Binding-site contacts:
Ligand atom C1 contacts residue THR70 of chain 1.I at 4.0 Å.
Ligand atom O6 contacts residue ASN19 of chain 1.I at 3.6 Å.
Ligand atom C5 contacts residue ASN19 of chain 1.I at 3.4 Å.
Ligand atom C6 contacts residue ASN19 of chain 1.I at 4.3 Å.
Ligand atom O5 contacts residue SER17 of chain 1.I at 3.9 Å.
Ligand atom C2 contacts residue SER17 of chain 1.I at 4.1 Å.
Ligand atom O3 contacts residue ASN19 of chain 1.I at 3.6 Å.
Ligand atom C8 contacts residue SER17 of chain 1.I at 4.3 Å.
Ligand atom N2 contacts residue SER17 of chain 1.I at 3.1 Å (h-bond).
Ligand atom O7 contacts residue GLN16 of chain 1.I at 2.4 Å (h-bond).
Ligand atom O6 contacts residue THR70 of chain 1.I at 3.9 Å.
Ligand atom C2 contacts residue ASN19 of chain 1.I at 2.6 Å.
Ligand atom C4 contacts residue ASN19 of chain 1.I at 3.3 Å.
Ligand atom C6 contacts residue THR70 of chain 1.I at 4.4 Å.
Ligand atom C8 contacts residue GLN16 of chain 1.I at 3.8 Å.
Ligand atom O7 contacts residue SER17 of chain 1.I at 3.2 Å (h-bond).
Ligand atom N2 contacts residue GLN16 of chain 1.I at 4.5 Å.
Ligand atom C1 contacts residue ASN19 of chain 1.I at 1.5 Å.
Ligand atom N2 contacts residue ASN19 of chain 1.I at 3.8 Å.
Ligand atom O5 contacts residue ASN19 of chain 1.I at 2.5 Å (h-bond).
Ligand atom O5 contacts residue THR70 of chain 1.I at 3.4 Å.
Ligand atom O6 contacts residue SER68 of chain 1.I at 4.2 Å.
Ligand atom C1 contacts residue SER17 of chain 1.I at 4.0 Å.
Ligand atom C3 contacts residue ASN19 of chain 1.I at 3.3 Å.
Ligand atom C7 contacts residue GLN16 of chain 1.I at 3.3 Å.
Ligand atom C7 contacts residue SER17 of chain 1.I at 3.4 Å.

A small-molecule ligand and the protein it binds are described below.
Small molecule (SMILES): CC(=O)N[C@H]1[C@H](O[C@H]2[C@H](O)[C@@H](NC(C)=O)CO[C@@H]2CO)O[C@H](CO)[C@@H](O)[C@@H]1O

Sequence of chain 1.I:
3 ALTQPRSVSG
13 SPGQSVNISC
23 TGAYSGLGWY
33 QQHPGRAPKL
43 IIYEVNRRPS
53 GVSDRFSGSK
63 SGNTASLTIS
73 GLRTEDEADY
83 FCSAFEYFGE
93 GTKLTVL